Binding-site contacts:
Ligand atom C4 contacts residue LEU148 of chain 1.A at 3.6 Å (hydrophobic).
Ligand atom C7 contacts residue HEM1 of chain 1.C at 3.8 Å.
Ligand atom C4 contacts residue HEM1 of chain 1.C at 2.8 Å.
Ligand atom N1 contacts residue HEM1 of chain 1.C at 3.8 Å.
Ligand atom N1 contacts residue TRP74 of chain 1.A at 3.4 Å.
Ligand atom C2 contacts residue TRP74 of chain 1.A at 3.1 Å (hydrophobic).
Ligand atom N3 contacts residue TRP74 of chain 1.A at 2.9 Å (h-bond).
Ligand atom C4 contacts residue TRP74 of chain 1.A at 3.2 Å (hydrophobic).
Ligand atom C7 contacts residue MET1 of chain 1.A at 4.1 Å (hydrophobic).
Ligand atom C5 contacts residue HEM1 of chain 1.C at 3.6 Å.
Ligand atom C6 contacts residue VAL5 of chain 1.A at 3.8 Å (hydrophobic).
Ligand atom C5 contacts residue LEU148 of chain 1.A at 3.8 Å (hydrophobic).
Ligand atom C6 contacts residue MET144 of chain 1.A at 4.1 Å (hydrophobic).
Ligand atom C5 contacts residue MET144 of chain 1.A at 3.9 Å (hydrophobic).
Ligand atom C7 contacts residue MET144 of chain 1.A at 3.8 Å (hydrophobic).
Ligand atom C2 contacts residue HEM1 of chain 1.C at 2.8 Å.
Ligand atom N1 contacts residue MET144 of chain 1.A at 4.3 Å.
Ligand atom C5 contacts residue TRP74 of chain 1.A at 3.5 Å (hydrophobic).
Ligand atom N3 contacts residue HEM1 of chain 1.C at 2.0 Å.
Ligand atom C7 contacts residue VAL5 of chain 1.A at 3.3 Å (hydrophobic).
Ligand atom C6 contacts residue HEM1 of chain 1.C at 4.5 Å.
Ligand atom C6 contacts residue TRP74 of chain 1.A at 3.8 Å (hydrophobic).
Ligand atom C6 contacts residue PHE70 of chain 1.A at 3.5 Å (hydrophobic).
Ligand atom C7 contacts residue PHE70 of chain 1.A at 4.2 Å (hydrophobic).
Ligand atom N3 contacts residue HIS105 of chain 1.A at 3.9 Å.

Sequence of chain 1.A:
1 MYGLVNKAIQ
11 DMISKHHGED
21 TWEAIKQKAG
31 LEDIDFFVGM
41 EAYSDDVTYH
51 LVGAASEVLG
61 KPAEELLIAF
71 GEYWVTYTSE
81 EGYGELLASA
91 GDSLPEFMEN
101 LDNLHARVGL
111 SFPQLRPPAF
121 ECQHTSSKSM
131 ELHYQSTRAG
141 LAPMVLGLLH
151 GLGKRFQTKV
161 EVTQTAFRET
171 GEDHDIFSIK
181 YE

This small molecule binds to this protein.
Small molecule (SMILES): C=C[n+]1cc[nH]c1